Binding-site contacts:
Ligand atom C1' contacts residue DA3 of chain 1.D at 4.0 Å.
Ligand atom O4 contacts residue DT2 of chain 1.C at 4.4 Å.
Ligand atom O4 contacts residue DA1 of chain 1.D at 2.8 Å (h-bond).
Ligand atom N3 contacts residue DA2 of chain 1.D at 2.9 Å (h-bond).
Ligand atom C5 contacts residue DA5 of chain 1.D at 4.3 Å.
Ligand atom O2 contacts residue DA1 of chain 1.D at 3.4 Å.
Ligand atom O4 contacts residue DT3 of chain 1.C at 4.3 Å.
Ligand atom O3' contacts residue ASP109 of chain 1.A at 4.3 Å.
Ligand atom C2 contacts residue DA3 of chain 1.D at 3.6 Å.
Ligand atom O6 contacts residue DA5 of chain 1.D at 4.0 Å.
Ligand atom O4 contacts residue DA3 of chain 1.D at 3.1 Å (h-bond).
Ligand atom N3 contacts residue DA5 of chain 1.D at 3.1 Å (h-bond).
Ligand atom N1 contacts residue DA5 of chain 1.D at 3.3 Å (h-bond).
Ligand atom C4 contacts residue DA5 of chain 1.D at 4.5 Å.
Ligand atom C2 contacts residue DA2 of chain 1.D at 3.6 Å.
Ligand atom O2 contacts residue DA4 of chain 1.D at 3.4 Å.
Ligand atom N3 contacts residue DA1 of chain 1.D at 2.9 Å (h-bond).
Ligand atom O4 contacts residue DA5 of chain 1.D at 2.8 Å (h-bond).
Ligand atom C4 contacts residue DA2 of chain 1.D at 3.8 Å.
Ligand atom C4 contacts residue DA1 of chain 1.D at 3.7 Å.
Ligand atom N3 contacts residue DA5 of chain 1.D at 4.0 Å.
Ligand atom C4' contacts residue DA3 of chain 1.D at 3.9 Å.
Ligand atom O4 contacts residue DA4 of chain 1.D at 2.7 Å (h-bond).
Ligand atom C2 contacts residue DA4 of chain 1.D at 3.7 Å.
Ligand atom C4 contacts residue DA3 of chain 1.D at 3.7 Å.
Ligand atom O2 contacts residue DA3 of chain 1.D at 3.5 Å.
Ligand atom C4 contacts residue DA4 of chain 1.D at 3.7 Å.
Ligand atom O4 contacts residue DA2 of chain 1.D at 3.2 Å (h-bond).
Ligand atom C2 contacts residue DA5 of chain 1.D at 3.5 Å.
Ligand atom C6 contacts residue DA5 of chain 1.D at 3.7 Å.
Ligand atom O2 contacts residue DA2 of chain 1.D at 3.4 Å.
Ligand atom N3 contacts residue DA3 of chain 1.D at 2.8 Å (h-bond).
Ligand atom C2 contacts residue DA5 of chain 1.D at 3.7 Å.
Ligand atom O4 contacts residue DT1 of chain 1.C at 4.3 Å.
Ligand atom C2 contacts residue DA1 of chain 1.D at 3.7 Å.
Ligand atom N2 contacts residue DA5 of chain 1.D at 3.4 Å.
Ligand atom O4' contacts residue DA3 of chain 1.D at 3.8 Å.
Ligand atom N3 contacts residue DA4 of chain 1.D at 2.9 Å (h-bond).
Ligand atom C4 contacts residue DA5 of chain 1.D at 3.7 Å.
Ligand atom O2 contacts residue DA5 of chain 1.D at 3.5 Å (h-bond).

A small-molecule ligand and the protein it binds are described below.
Small molecule (SMILES): Cc1cn([C@H]2C[C@H](O[P](=O)(O)OC[C@H]3O[C@@H](n4cc(C)c(=O)[nH]c4=O)C[C@@H]3O[P](=O)(O)OC[C@H]3O[C@@H](n4cc(C)c(=O)[nH]c4=O)C[C@@H]3O[P](=O)(O)OC[C@H]3O[C@@H](n4cc(C)c(=O)[nH]c4=O)C[C@@H]3O[P](=O)(O)OC[C@H]3O[C@@H](n4cc(C)c(=O)[nH]c4=O)C[C@@H]3O[P](=O)(O)OC[C@H]3O[C@@H](n4cnc5c(=O)nc(N)[nH]c54)C[C@@H]3O[P](=O)(O)OC[C@H]3O[C@@H](n4cnc5c(=O)nc(N)[nH]c54)C[C@@H]3O[P](=O)(O)OC[C@@H]3CC[C@H](n4ccc(N)nc4=O)O3)[C@@H](CO)O2)c(=O)[nH]c1=O

Sequence of chain 1.A:
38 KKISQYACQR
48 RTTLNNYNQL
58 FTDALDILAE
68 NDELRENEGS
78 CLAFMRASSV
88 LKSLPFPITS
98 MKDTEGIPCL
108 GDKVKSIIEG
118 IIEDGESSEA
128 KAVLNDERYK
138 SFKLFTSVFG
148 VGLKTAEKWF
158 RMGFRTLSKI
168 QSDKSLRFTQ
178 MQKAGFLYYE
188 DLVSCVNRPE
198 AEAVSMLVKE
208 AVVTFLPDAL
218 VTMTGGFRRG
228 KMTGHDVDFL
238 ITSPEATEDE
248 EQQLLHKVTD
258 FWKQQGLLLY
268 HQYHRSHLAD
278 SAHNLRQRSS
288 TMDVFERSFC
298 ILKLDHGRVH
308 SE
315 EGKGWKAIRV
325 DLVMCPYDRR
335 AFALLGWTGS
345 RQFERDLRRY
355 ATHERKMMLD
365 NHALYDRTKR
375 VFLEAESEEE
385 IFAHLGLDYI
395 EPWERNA